This protein binds this small molecule.
Small molecule (SMILES): N[C@@H](Cc1ccccc1)C(=O)O

Sequence of chain 1.B:
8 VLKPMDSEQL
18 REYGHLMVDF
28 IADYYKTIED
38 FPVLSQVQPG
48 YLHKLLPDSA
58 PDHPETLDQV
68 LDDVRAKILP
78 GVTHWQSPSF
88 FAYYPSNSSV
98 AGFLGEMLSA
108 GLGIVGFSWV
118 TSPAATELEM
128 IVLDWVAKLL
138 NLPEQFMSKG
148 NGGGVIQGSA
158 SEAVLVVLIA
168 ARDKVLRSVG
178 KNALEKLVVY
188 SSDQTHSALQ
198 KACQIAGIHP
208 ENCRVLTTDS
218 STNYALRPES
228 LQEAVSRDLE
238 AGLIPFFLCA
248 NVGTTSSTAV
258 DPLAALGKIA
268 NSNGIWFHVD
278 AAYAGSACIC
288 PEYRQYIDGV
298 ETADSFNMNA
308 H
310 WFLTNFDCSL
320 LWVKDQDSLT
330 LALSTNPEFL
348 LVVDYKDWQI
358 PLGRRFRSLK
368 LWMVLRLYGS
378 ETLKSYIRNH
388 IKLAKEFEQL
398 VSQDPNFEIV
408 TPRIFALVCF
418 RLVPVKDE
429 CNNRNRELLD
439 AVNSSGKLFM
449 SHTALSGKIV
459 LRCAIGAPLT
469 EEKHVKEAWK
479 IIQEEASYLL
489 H

Binding-site contacts:
Ligand atom CA contacts residue LLP309 of chain 1.A at 4.0 Å.
Ligand atom CD2 contacts residue LLP309 of chain 1.A at 3.7 Å.
Ligand atom CE2 contacts residue VAL112 of chain 1.B at 4.4 Å (hydrophobic).
Ligand atom CD1 contacts residue TYR90 of chain 1.A at 4.4 Å (hydrophobic).
Ligand atom OXT contacts residue TYR91 of chain 1.A at 4.1 Å.
Ligand atom CZ contacts residue LLP309 of chain 1.A at 3.7 Å.
Ligand atom CE1 contacts residue VAL112 of chain 1.B at 4.3 Å (hydrophobic).
Ligand atom CE1 contacts residue PRO92 of chain 1.A at 4.2 Å (hydrophobic).
Ligand atom C contacts residue TYR90 of chain 1.A at 3.9 Å (hydrophobic).
Ligand atom N contacts residue LLP309 of chain 1.A at 3.1 Å.
Ligand atom CE1 contacts residue TYR91 of chain 1.A at 3.9 Å (hydrophobic).
Ligand atom CD1 contacts residue TRP82 of chain 1.A at 3.9 Å (hydrophobic).
Ligand atom N contacts residue LEU359 of chain 1.B at 4.0 Å.
Ligand atom CD1 contacts residue LLP309 of chain 1.A at 3.8 Å.
Ligand atom N contacts residue HIS193 of chain 1.A at 3.5 Å (h-bond).
Ligand atom CE2 contacts residue PHE114 of chain 1.B at 4.4 Å (hydrophobic).
Ligand atom CD2 contacts residue PHE114 of chain 1.B at 3.8 Å (hydrophobic).
Ligand atom CE1 contacts residue LLP309 of chain 1.A at 3.6 Å.
Ligand atom CE2 contacts residue LLP309 of chain 1.A at 2.9 Å.
Ligand atom CE1 contacts residue SER93 of chain 1.A at 4.3 Å.
Ligand atom CB contacts residue TYR90 of chain 1.A at 3.7 Å (hydrophobic).
Ligand atom O contacts residue HIS193 of chain 1.A at 4.3 Å.
Ligand atom O contacts residue TYR90 of chain 1.A at 4.3 Å.
Ligand atom OXT contacts residue TYR90 of chain 1.A at 3.1 Å.
Ligand atom CE1 contacts residue TRP82 of chain 1.A at 4.0 Å (hydrophobic).
Ligand atom CG contacts residue TRP82 of chain 1.A at 4.3 Å (hydrophobic).
Ligand atom CD1 contacts residue TYR91 of chain 1.A at 3.7 Å (hydrophobic).
Ligand atom CG contacts residue LLP309 of chain 1.A at 4.2 Å.
Ligand atom CZ contacts residue VAL112 of chain 1.B at 4.1 Å (hydrophobic).
Ligand atom CB contacts residue PHE114 of chain 1.B at 3.7 Å (hydrophobic).
Ligand atom CA contacts residue TYR90 of chain 1.A at 4.0 Å (hydrophobic).
Ligand atom N contacts residue THR252 of chain 1.A at 4.5 Å.
Ligand atom CE2 contacts residue GLY360 of chain 1.B at 4.5 Å.
Ligand atom CG contacts residue PHE114 of chain 1.B at 3.8 Å (hydrophobic).
Ligand atom CD2 contacts residue LEU359 of chain 1.B at 4.0 Å (hydrophobic).

Sequence of chain 1.A:
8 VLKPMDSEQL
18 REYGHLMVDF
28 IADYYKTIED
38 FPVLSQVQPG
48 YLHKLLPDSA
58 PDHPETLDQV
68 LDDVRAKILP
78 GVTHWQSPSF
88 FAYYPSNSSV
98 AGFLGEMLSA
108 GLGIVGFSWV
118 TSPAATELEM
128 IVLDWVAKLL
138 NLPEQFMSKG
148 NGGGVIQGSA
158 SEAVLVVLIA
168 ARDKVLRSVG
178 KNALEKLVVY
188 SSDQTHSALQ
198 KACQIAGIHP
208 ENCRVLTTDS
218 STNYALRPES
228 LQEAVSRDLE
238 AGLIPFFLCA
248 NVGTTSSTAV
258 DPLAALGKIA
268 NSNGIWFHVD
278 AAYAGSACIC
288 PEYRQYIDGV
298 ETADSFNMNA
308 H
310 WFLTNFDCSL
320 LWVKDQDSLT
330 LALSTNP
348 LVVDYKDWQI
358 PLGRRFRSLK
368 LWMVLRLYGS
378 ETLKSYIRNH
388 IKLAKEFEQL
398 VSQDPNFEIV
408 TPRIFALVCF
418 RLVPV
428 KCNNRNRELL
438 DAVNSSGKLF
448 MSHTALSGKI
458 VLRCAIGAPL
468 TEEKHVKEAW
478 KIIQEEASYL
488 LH